Binding-site contacts:
Ligand atom C4 contacts residue HIS67 of chain 1.A at 4.3 Å.
Ligand atom C3 contacts residue THR48 of chain 1.A at 3.9 Å.
Ligand atom N1 contacts residue THR48 of chain 1.A at 3.1 Å (h-bond).
Ligand atom C5 contacts residue PHE93 of chain 1.A at 4.0 Å (hydrophobic).
Ligand atom N2 contacts residue ZN1 of chain 1.D at 3.2 Å.
Ligand atom N1 contacts residue CYS46 of chain 1.A at 3.7 Å.
Ligand atom N1 contacts residue PHE93 of chain 1.A at 4.0 Å.
Ligand atom C5 contacts residue NAD1 of chain 1.E at 4.0 Å.
Ligand atom C5 contacts residue ZN1 of chain 1.D at 3.0 Å.
Ligand atom N1 contacts residue CYS174 of chain 1.A at 3.3 Å (h-bond).
Ligand atom C3 contacts residue ZN1 of chain 1.D at 4.3 Å.
Ligand atom N1 contacts residue NAD1 of chain 1.E at 2.8 Å.
Ligand atom C3 contacts residue PHE93 of chain 1.A at 3.6 Å (hydrophobic).
Ligand atom C5 contacts residue HIS67 of chain 1.A at 3.0 Å.
Ligand atom I4 contacts residue PHE93 of chain 1.A at 4.3 Å.
Ligand atom N2 contacts residue NAD1 of chain 1.E at 1.8 Å.
Ligand atom C4 contacts residue NAD1 of chain 1.E at 3.9 Å.
Ligand atom N2 contacts residue THR48 of chain 1.A at 3.5 Å (h-bond).
Ligand atom C5 contacts residue CYS174 of chain 1.A at 4.3 Å (hydrophobic).
Ligand atom N1 contacts residue ZN1 of chain 1.D at 2.1 Å.
Ligand atom C5 contacts residue LEU141 of chain 1.A at 4.2 Å (hydrophobic).
Ligand atom I4 contacts residue LEU141 of chain 1.A at 4.1 Å.
Ligand atom N2 contacts residue PHE93 of chain 1.A at 3.7 Å.
Ligand atom C4 contacts residue THR48 of chain 1.A at 3.6 Å.
Ligand atom N2 contacts residue CYS174 of chain 1.A at 3.8 Å.
Ligand atom C4 contacts residue ZN1 of chain 1.D at 4.2 Å.
Ligand atom I4 contacts residue THR48 of chain 1.A at 4.0 Å.
Ligand atom C5 contacts residue THR48 of chain 1.A at 3.2 Å.
Ligand atom C3 contacts residue NAD1 of chain 1.E at 2.8 Å.
Ligand atom N2 contacts residue HIS67 of chain 1.A at 4.5 Å.
Ligand atom I4 contacts residue LEU116 of chain 1.A at 3.4 Å.
Ligand atom N1 contacts residue HIS67 of chain 1.A at 3.1 Å (h-bond).
Ligand atom C3 contacts residue VAL294 of chain 1.A at 4.4 Å (hydrophobic).
Ligand atom C4 contacts residue PHE93 of chain 1.A at 3.6 Å (hydrophobic).

The protein below binds the small molecule below.
Small molecule (SMILES): Ic1cn[nH]c1

Sequence of chain 1.A:
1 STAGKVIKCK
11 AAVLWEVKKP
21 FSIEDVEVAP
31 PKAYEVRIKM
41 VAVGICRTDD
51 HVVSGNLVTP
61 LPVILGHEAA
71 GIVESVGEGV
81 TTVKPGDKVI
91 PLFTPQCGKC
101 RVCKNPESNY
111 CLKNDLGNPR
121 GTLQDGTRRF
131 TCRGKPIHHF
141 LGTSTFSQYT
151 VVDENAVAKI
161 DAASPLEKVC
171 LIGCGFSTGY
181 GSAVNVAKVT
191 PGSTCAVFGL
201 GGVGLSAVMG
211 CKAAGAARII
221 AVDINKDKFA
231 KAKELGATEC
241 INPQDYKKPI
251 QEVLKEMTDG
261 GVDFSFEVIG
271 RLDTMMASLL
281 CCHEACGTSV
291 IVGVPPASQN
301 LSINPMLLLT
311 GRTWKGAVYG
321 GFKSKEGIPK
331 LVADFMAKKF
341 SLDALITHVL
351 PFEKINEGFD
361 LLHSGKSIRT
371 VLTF